Sequence of chain 1.G:
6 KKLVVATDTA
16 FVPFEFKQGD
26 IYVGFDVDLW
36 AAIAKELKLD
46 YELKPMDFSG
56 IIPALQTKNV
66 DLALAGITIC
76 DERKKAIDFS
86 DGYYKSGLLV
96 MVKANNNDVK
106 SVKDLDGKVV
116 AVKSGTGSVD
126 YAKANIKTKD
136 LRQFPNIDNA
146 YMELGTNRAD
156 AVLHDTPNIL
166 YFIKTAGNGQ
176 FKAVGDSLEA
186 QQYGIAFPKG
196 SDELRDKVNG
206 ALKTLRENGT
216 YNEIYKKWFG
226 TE

This small molecule binds to this protein.
Small molecule (SMILES): C=Cc1cc[n+]([Co]23(N=[N+]=[N-])(N(O)C(C)=C(C)N2O)N(O)C(C)=C(C)N3O)cc1

Binding-site contacts:
Ligand atom O04 contacts residue THR73 of chain 1.G at 4.4 Å.
Ligand atom C21 contacts residue ASP125 of chain 1.G at 3.6 Å.
Ligand atom C25 contacts residue GLY122 of chain 1.G at 2.9 Å.
Ligand atom O05 contacts residue THR73 of chain 1.G at 4.3 Å.
Ligand atom C23 contacts residue CYS75 of chain 1.G at 3.3 Å (hydrophobic).
Ligand atom N09 contacts residue ASP125 of chain 1.G at 4.4 Å.
Ligand atom C27 contacts residue CYS75 of chain 1.G at 4.5 Å (hydrophobic).
Ligand atom O03 contacts residue GLU77 of chain 1.G at 3.8 Å.
Ligand atom O06 contacts residue GLU77 of chain 1.G at 4.1 Å.
Ligand atom C27 contacts residue ASP76 of chain 1.G at 3.8 Å.
Ligand atom C22 contacts residue CYS75 of chain 1.G at 3.6 Å (hydrophobic).
Ligand atom N13 contacts residue GLU184 of chain 1.G at 4.1 Å.
Ligand atom O03 contacts residue CYS75 of chain 1.G at 3.0 Å (h-bond).
Ligand atom N12 contacts residue CYS75 of chain 1.G at 2.5 Å (h-bond).
Ligand atom N11 contacts residue GLU184 of chain 1.G at 4.1 Å.
Ligand atom N11 contacts residue CYS75 of chain 1.G at 3.2 Å (h-bond).
Ligand atom C20 contacts residue ASP125 of chain 1.G at 3.3 Å.
Ligand atom C21 contacts residue GLY122 of chain 1.G at 4.3 Å.
Ligand atom O06 contacts residue CYS75 of chain 1.G at 3.0 Å (h-bond).
Ligand atom O05 contacts residue ILE74 of chain 1.G at 4.4 Å.
Ligand atom N10 contacts residue CYS75 of chain 1.G at 3.2 Å (h-bond).
Ligand atom N09 contacts residue CYS75 of chain 1.G at 2.5 Å (h-bond).
Ligand atom C20 contacts residue CYS75 of chain 1.G at 3.3 Å (hydrophobic).
Ligand atom N12 contacts residue ASP76 of chain 1.G at 4.1 Å.
Ligand atom N13 contacts residue CYS75 of chain 1.G at 4.1 Å.
Ligand atom O05 contacts residue CYS75 of chain 1.G at 4.2 Å.
Ligand atom O04 contacts residue CYS75 of chain 1.G at 4.2 Å.
Ligand atom C23 contacts residue ASP76 of chain 1.G at 4.1 Å.
Ligand atom O04 contacts residue GLU184 of chain 1.G at 3.2 Å (salt-bridge).
Ligand atom C24 contacts residue ASP125 of chain 1.G at 2.6 Å.
Ligand atom C21 contacts residue CYS75 of chain 1.G at 3.7 Å (hydrophobic).
Ligand atom C25 contacts residue ARG78 of chain 1.G at 3.7 Å.
Ligand atom N10 contacts residue GLU184 of chain 1.G at 4.1 Å.
Ligand atom C24 contacts residue CYS75 of chain 1.G at 4.4 Å (hydrophobic).
Ligand atom C25 contacts residue ASP125 of chain 1.G at 3.3 Å.
Ligand atom CO01 contacts residue CYS75 of chain 1.G at 2.2 Å.
Ligand atom C26 contacts residue ILE74 of chain 1.G at 4.5 Å (hydrophobic).
Ligand atom O05 contacts residue GLU184 of chain 1.G at 3.3 Å (salt-bridge).
Ligand atom O06 contacts residue ASP76 of chain 1.G at 4.2 Å.